Binding-site contacts:
Ligand atom F27 contacts residue VAL48 of chain 1.A at 3.2 Å.
Ligand atom C33 contacts residue NAP1 of chain 1.B at 3.4 Å.
Ligand atom O31 contacts residue TRP21 of chain 1.A at 3.5 Å.
Ligand atom N7 contacts residue TRP112 of chain 1.A at 3.7 Å.
Ligand atom F27 contacts residue TRP21 of chain 1.A at 3.7 Å.
Ligand atom C32 contacts residue NAP1 of chain 1.B at 3.5 Å.
Ligand atom C5 contacts residue LEU301 of chain 1.A at 3.7 Å (hydrophobic).
Ligand atom N7 contacts residue CYS304 of chain 1.A at 3.6 Å.
Ligand atom O9 contacts residue LEU301 of chain 1.A at 3.2 Å (h-bond).
Ligand atom C10 contacts residue CYS304 of chain 1.A at 3.7 Å (hydrophobic).
Ligand atom C26 contacts residue TRP21 of chain 1.A at 3.7 Å (hydrophobic).
Ligand atom C5 contacts residue TRP112 of chain 1.A at 3.4 Å (hydrophobic).
Ligand atom C12 contacts residue TRP80 of chain 1.A at 3.8 Å (hydrophobic).
Ligand atom O8 contacts residue TYR310 of chain 1.A at 3.7 Å.
Ligand atom O9 contacts residue CYS304 of chain 1.A at 3.8 Å.
Ligand atom O8 contacts residue THR114 of chain 1.A at 3.8 Å.
Ligand atom C3 contacts residue LEU301 of chain 1.A at 3.8 Å (hydrophobic).
Ligand atom O36 contacts residue HIS111 of chain 1.A at 3.4 Å (h-bond).
Ligand atom C28 contacts residue TRP21 of chain 1.A at 3.2 Å (hydrophobic).
Ligand atom O9 contacts residue GLY300 of chain 1.A at 3.8 Å.
Ligand atom C6 contacts residue TRP112 of chain 1.A at 3.4 Å (hydrophobic).
Ligand atom C11 contacts residue TRP112 of chain 1.A at 3.5 Å (hydrophobic).
Ligand atom O9 contacts residue TYR310 of chain 1.A at 3.3 Å.
Ligand atom F27 contacts residue TYR49 of chain 1.A at 3.7 Å.
Ligand atom O36 contacts residue NAP1 of chain 1.B at 3.5 Å (h-bond).
Ligand atom C3 contacts residue TRP112 of chain 1.A at 3.4 Å (hydrophobic).
Ligand atom O20 contacts residue LEU301 of chain 1.A at 3.2 Å.
Ligand atom C22 contacts residue PHE123 of chain 1.A at 3.8 Å (hydrophobic).
Ligand atom C10 contacts residue TRP112 of chain 1.A at 3.5 Å (hydrophobic).
Ligand atom C33 contacts residue HIS111 of chain 1.A at 3.4 Å.
Ligand atom C12 contacts residue TRP112 of chain 1.A at 3.4 Å (hydrophobic).
Ligand atom C32 contacts residue TRP21 of chain 1.A at 3.6 Å (hydrophobic).
Ligand atom O36 contacts residue TRP112 of chain 1.A at 3.0 Å (h-bond).
Ligand atom O34 contacts residue HIS111 of chain 1.A at 2.7 Å (h-bond).
Ligand atom O34 contacts residue NAP1 of chain 1.B at 3.0 Å.
Ligand atom C10 contacts residue THR114 of chain 1.A at 3.7 Å.
Ligand atom C4 contacts residue TRP112 of chain 1.A at 3.3 Å (hydrophobic).
Ligand atom C4 contacts residue LEU301 of chain 1.A at 3.5 Å (hydrophobic).
Ligand atom O34 contacts residue TYR49 of chain 1.A at 2.7 Å (h-bond).
Ligand atom O8 contacts residue CYS304 of chain 1.A at 3.4 Å.

This protein binds this small molecule.
Small molecule (SMILES): O=C(O)COc1cc(F)ccc1C(=O)NCc1cccc([N+](=O)[O-])c1

Sequence of chain 1.A:
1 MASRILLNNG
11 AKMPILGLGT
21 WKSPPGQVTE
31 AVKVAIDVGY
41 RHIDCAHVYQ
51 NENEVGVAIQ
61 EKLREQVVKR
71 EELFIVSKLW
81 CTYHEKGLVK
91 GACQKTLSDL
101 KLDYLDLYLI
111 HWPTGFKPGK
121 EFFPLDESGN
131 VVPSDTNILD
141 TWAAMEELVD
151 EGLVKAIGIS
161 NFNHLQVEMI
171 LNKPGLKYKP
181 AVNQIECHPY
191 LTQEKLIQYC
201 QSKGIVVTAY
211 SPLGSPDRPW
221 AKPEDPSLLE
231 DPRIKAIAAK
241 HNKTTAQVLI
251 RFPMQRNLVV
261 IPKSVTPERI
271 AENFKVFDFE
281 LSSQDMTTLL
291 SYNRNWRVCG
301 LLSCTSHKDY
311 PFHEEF